Binding-site contacts:
Ligand atom C2' contacts residue PHE288 of chain 1.A at 3.9 Å (hydrophobic).
Ligand atom O1' contacts residue GLY117 of chain 1.A at 4.0 Å.
Ligand atom O1' contacts residue SER200 of chain 1.A at 2.6 Å.
Ligand atom F2' contacts residue PHE331 of chain 1.A at 3.4 Å.
Ligand atom C2 contacts residue HIS440 of chain 1.A at 3.6 Å.
Ligand atom C1' contacts residue HIS440 of chain 1.A at 3.5 Å.
Ligand atom C4 contacts residue GLY119 of chain 1.A at 3.6 Å.
Ligand atom O1' contacts residue GLY118 of chain 1.A at 2.9 Å (h-bond).
Ligand atom CM1 contacts residue TRP84 of chain 1.A at 3.7 Å (hydrophobic).
Ligand atom CM1 contacts residue PHE330 of chain 1.A at 4.0 Å (hydrophobic).
Ligand atom O1' contacts residue GLY119 of chain 1.A at 2.9 Å (h-bond).
Ligand atom C1' contacts residue GLY119 of chain 1.A at 3.9 Å.
Ligand atom C4 contacts residue GLY118 of chain 1.A at 4.0 Å.
Ligand atom F2' contacts residue HIS440 of chain 1.A at 3.4 Å.
Ligand atom C3 contacts residue HIS440 of chain 1.A at 3.6 Å.
Ligand atom C1' contacts residue SER200 of chain 1.A at 2.4 Å.
Ligand atom CM2 contacts residue TRP84 of chain 1.A at 3.6 Å (hydrophobic).
Ligand atom CM3 contacts residue TRP84 of chain 1.A at 3.7 Å (hydrophobic).
Ligand atom F2' contacts residue PHE288 of chain 1.A at 2.9 Å.
Ligand atom F3' contacts residue TRP233 of chain 1.A at 2.8 Å.
Ligand atom C3 contacts residue SER200 of chain 1.A at 3.5 Å.
Ligand atom F3' contacts residue ALA201 of chain 1.A at 3.6 Å.
Ligand atom CM3 contacts residue GLU199 of chain 1.A at 3.5 Å.
Ligand atom O2' contacts residue GLU199 of chain 1.A at 3.6 Å.
Ligand atom C2 contacts residue GLY118 of chain 1.A at 4.0 Å.
Ligand atom O1' contacts residue ALA201 of chain 1.A at 3.2 Å (h-bond).
Ligand atom F3' contacts residue SER200 of chain 1.A at 3.5 Å.
Ligand atom O2' contacts residue ALA201 of chain 1.A at 3.7 Å.
Ligand atom C3 contacts residue GLY118 of chain 1.A at 4.0 Å.
Ligand atom C3 contacts residue GLY119 of chain 1.A at 3.8 Å.
Ligand atom F1' contacts residue GLY119 of chain 1.A at 3.1 Å.
Ligand atom C4 contacts residue PHE331 of chain 1.A at 3.9 Å (hydrophobic).
Ligand atom O2' contacts residue SER200 of chain 1.A at 1.4 Å.
Ligand atom C2 contacts residue SER200 of chain 1.A at 3.6 Å.
Ligand atom F1' contacts residue PHE290 of chain 1.A at 3.3 Å.
Ligand atom O2' contacts residue HIS440 of chain 1.A at 2.7 Å (h-bond).
Ligand atom C5 contacts residue TYR121 of chain 1.A at 3.6 Å (hydrophobic).
Ligand atom C2' contacts residue SER200 of chain 1.A at 3.5 Å.
Ligand atom F1' contacts residue PHE288 of chain 1.A at 3.8 Å.
Ligand atom C1' contacts residue ALA201 of chain 1.A at 3.8 Å (hydrophobic).

Sequence of chain 1.A:
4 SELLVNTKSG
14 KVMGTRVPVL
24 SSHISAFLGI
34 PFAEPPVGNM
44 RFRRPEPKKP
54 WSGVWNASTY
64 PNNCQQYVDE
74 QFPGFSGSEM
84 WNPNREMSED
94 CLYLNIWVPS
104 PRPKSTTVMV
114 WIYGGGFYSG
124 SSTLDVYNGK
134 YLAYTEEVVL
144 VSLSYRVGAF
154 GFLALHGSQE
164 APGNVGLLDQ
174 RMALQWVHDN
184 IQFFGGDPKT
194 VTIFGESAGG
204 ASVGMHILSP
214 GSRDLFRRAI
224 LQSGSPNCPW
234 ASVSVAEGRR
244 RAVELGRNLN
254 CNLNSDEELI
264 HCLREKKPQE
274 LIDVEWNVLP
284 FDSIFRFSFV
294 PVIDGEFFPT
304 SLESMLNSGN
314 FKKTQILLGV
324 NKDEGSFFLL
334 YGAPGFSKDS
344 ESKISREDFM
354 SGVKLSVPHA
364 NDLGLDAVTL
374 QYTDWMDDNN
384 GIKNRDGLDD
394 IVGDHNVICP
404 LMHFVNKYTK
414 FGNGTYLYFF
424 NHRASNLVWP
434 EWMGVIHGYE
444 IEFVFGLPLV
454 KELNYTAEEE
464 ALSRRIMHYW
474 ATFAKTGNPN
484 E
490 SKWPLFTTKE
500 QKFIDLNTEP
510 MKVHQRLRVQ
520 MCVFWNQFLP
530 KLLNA

This small molecule binds to this protein.
Small molecule (SMILES): C[N+](C)(C)c1cccc(C(O)(O)C(F)(F)F)c1